Binding-site contacts:
Ligand atom C8 contacts residue ASN139 of chain 1.C at 4.2 Å.
Ligand atom C7 contacts residue ASN139 of chain 1.C at 3.5 Å.
Ligand atom C4 contacts residue ASN139 of chain 1.C at 4.4 Å.
Ligand atom O7 contacts residue ASN139 of chain 1.C at 4.0 Å.
Ligand atom N2 contacts residue ASN139 of chain 1.C at 3.0 Å (h-bond).
Ligand atom C8 contacts residue THR138 of chain 1.C at 4.2 Å.
Ligand atom C3 contacts residue ASN139 of chain 1.C at 4.0 Å.
Ligand atom C8 contacts residue SER137 of chain 1.C at 3.7 Å.
Ligand atom O5 contacts residue ASN139 of chain 1.C at 2.5 Å (h-bond).
Ligand atom C5 contacts residue ASN139 of chain 1.C at 3.8 Å.
Ligand atom C1 contacts residue ASN139 of chain 1.C at 1.6 Å.
Ligand atom C2 contacts residue ASN139 of chain 1.C at 2.7 Å.

A protein and the small-molecule ligand that binds it are described below.
Small molecule (SMILES): CC(=O)N[C@@H]1[C@@H](O)[C@H](O)[C@@H](CO)O[C@H]1O

Sequence of chain 1.C:
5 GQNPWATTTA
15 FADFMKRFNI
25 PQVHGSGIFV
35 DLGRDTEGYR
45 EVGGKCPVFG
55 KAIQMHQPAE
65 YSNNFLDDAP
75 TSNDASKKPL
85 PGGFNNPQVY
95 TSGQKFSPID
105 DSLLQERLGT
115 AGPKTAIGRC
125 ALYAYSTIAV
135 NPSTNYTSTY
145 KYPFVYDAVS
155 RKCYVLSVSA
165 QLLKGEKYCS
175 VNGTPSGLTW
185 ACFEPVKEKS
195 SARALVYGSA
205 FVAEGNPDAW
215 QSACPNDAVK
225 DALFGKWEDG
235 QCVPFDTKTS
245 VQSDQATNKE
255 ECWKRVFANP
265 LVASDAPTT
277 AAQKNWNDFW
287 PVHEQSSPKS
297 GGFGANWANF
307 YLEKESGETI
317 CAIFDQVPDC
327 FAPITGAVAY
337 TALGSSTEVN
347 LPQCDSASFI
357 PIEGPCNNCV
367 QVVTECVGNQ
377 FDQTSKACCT